Sequence of chain 1.D:
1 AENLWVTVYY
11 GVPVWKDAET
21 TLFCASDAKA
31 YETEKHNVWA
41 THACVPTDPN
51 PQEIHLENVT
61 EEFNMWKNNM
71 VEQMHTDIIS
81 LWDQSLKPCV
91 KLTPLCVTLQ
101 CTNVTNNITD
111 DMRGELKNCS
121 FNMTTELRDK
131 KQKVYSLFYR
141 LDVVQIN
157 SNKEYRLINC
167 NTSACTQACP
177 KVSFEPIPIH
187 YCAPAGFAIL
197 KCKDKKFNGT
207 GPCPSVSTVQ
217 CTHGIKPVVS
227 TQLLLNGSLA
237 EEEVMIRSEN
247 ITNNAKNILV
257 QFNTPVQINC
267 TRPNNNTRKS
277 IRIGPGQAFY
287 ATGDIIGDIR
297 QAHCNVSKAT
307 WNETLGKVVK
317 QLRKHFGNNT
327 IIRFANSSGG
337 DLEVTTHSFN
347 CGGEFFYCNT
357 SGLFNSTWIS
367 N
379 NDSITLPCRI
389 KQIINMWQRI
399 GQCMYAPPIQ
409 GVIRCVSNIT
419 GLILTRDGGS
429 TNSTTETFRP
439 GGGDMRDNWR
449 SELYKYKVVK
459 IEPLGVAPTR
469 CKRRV

A small-molecule ligand and the protein it binds are described below.
Small molecule (SMILES): CC(=O)N[C@H]1[C@H](O[C@H]2[C@H](O)[C@@H](NC(C)=O)CO[C@@H]2CO)O[C@H](CO)[C@@H](O)[C@@H]1O

Binding-site contacts:
Ligand atom C7 contacts residue ASN58 of chain 1.D at 3.3 Å.
Ligand atom O5 contacts residue ASN58 of chain 1.D at 2.2 Å (h-bond).
Ligand atom C8 contacts residue SER17 of chain 1.A at 3.2 Å.
Ligand atom C8 contacts residue ASN58 of chain 1.D at 3.9 Å.
Ligand atom C1 contacts residue ASN58 of chain 1.D at 1.4 Å.
Ligand atom O7 contacts residue GLU57 of chain 1.D at 3.4 Å.
Ligand atom C7 contacts residue SER17 of chain 1.A at 3.9 Å.
Ligand atom O7 contacts residue ASN58 of chain 1.D at 3.5 Å.
Ligand atom C8 contacts residue GLY16 of chain 1.A at 3.8 Å.
Ligand atom C4 contacts residue ASN58 of chain 1.D at 4.2 Å.
Ligand atom O3 contacts residue SER17 of chain 1.A at 4.4 Å.
Ligand atom N2 contacts residue ASN58 of chain 1.D at 3.2 Å (h-bond).
Ligand atom C5 contacts residue ASN58 of chain 1.D at 3.6 Å.
Ligand atom C3 contacts residue ASN58 of chain 1.D at 3.9 Å.
Ligand atom C2 contacts residue ASN58 of chain 1.D at 2.6 Å.
Ligand atom N2 contacts residue SER17 of chain 1.A at 4.0 Å.
Ligand atom C7 contacts residue GLU57 of chain 1.D at 3.7 Å.
Ligand atom C8 contacts residue GLU57 of chain 1.D at 3.3 Å.

Sequence of chain 1.A:
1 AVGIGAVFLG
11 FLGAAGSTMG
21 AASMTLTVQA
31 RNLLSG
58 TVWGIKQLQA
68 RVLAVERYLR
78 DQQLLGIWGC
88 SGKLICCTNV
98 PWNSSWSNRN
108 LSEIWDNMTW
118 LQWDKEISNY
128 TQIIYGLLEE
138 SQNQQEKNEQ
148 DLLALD